Sequence of chain 3.C:
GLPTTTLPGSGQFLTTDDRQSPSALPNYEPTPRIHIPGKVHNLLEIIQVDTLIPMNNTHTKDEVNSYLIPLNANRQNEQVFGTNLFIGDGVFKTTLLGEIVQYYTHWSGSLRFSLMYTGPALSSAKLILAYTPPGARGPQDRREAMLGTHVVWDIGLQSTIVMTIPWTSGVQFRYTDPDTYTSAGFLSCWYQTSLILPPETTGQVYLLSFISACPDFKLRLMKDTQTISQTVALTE

This small molecule binds to this protein.
Small molecule (SMILES): Cc1cc(CCCCCOc2ccc(C3=NCCO3)cc2)on1

Sequence of chain 3.A:
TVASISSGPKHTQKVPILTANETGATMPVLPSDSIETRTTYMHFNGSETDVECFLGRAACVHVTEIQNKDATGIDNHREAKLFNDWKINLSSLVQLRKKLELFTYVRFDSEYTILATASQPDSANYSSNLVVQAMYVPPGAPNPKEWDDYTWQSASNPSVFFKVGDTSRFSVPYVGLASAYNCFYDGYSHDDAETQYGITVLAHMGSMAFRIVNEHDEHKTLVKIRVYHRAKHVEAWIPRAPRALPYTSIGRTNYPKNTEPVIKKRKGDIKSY

Binding-site contacts:
Ligand atom C2C contacts residue MET221 of chain 3.A at 4.0 Å (hydrophobic).
Ligand atom C5B contacts residue PHE186 of chain 3.A at 3.9 Å (hydrophobic).
Ligand atom C4B contacts residue TYR152 of chain 3.A at 3.8 Å (hydrophobic).
Ligand atom C1B contacts residue TYR128 of chain 3.A at 3.6 Å (hydrophobic).
Ligand atom C2C contacts residue TYR197 of chain 3.A at 3.7 Å (hydrophobic).
Ligand atom C2A contacts residue PHE186 of chain 3.A at 3.3 Å (hydrophobic).
Ligand atom N3A contacts residue PHE186 of chain 3.A at 4.0 Å.
Ligand atom O1B contacts residue TYR128 of chain 3.A at 3.4 Å (h-bond).
Ligand atom C5A contacts residue ALA150 of chain 3.A at 4.0 Å (hydrophobic).
Ligand atom C3C contacts residue TYR128 of chain 3.A at 3.4 Å (hydrophobic).
Ligand atom C5C contacts residue VAL191 of chain 3.A at 3.8 Å (hydrophobic).
Ligand atom O1 contacts residue MET221 of chain 3.A at 2.5 Å (h-bond).
Ligand atom C1C contacts residue TYR128 of chain 3.A at 3.9 Å (hydrophobic).
Ligand atom C4B contacts residue PHE186 of chain 3.A at 3.6 Å (hydrophobic).
Ligand atom C2A contacts residue TYR152 of chain 3.A at 3.6 Å (hydrophobic).
Ligand atom C1B contacts residue ILE104 of chain 3.A at 4.0 Å (hydrophobic).
Ligand atom C6B contacts residue TYR128 of chain 3.A at 3.3 Å (hydrophobic).
Ligand atom C4A contacts residue PRO174 of chain 3.A at 3.1 Å (hydrophobic).
Ligand atom C1C contacts residue MET221 of chain 3.A at 4.0 Å (hydrophobic).
Ligand atom C6B contacts residue ILE104 of chain 3.A at 3.6 Å (hydrophobic).
Ligand atom N2 contacts residue MET221 of chain 3.A at 3.4 Å (h-bond).
Ligand atom N3A contacts residue PRO174 of chain 3.A at 3.7 Å.
Ligand atom C4 contacts residue LEU106 of chain 3.A at 3.5 Å (hydrophobic).
Ligand atom C5 contacts residue MET221 of chain 3.A at 3.6 Å (hydrophobic).
Ligand atom C4C contacts residue VAL191 of chain 3.A at 3.0 Å (hydrophobic).
Ligand atom C1B contacts residue VAL188 of chain 3.A at 3.8 Å (hydrophobic).
Ligand atom N3A contacts residue TYR152 of chain 3.A at 3.5 Å.
Ligand atom C3B contacts residue VAL188 of chain 3.A at 3.8 Å (hydrophobic).
Ligand atom C5C contacts residue VAL188 of chain 3.A at 4.1 Å (hydrophobic).
Ligand atom C5A contacts residue VAL176 of chain 3.A at 3.6 Å (hydrophobic).
Ligand atom C1C contacts residue LEU106 of chain 3.A at 4.0 Å (hydrophobic).
Ligand atom C5B contacts residue MET224 of chain 3.A at 3.8 Å (hydrophobic).
Ligand atom C3B contacts residue TYR152 of chain 3.A at 3.7 Å (hydrophobic).
Ligand atom C5B contacts residue TYR128 of chain 3.A at 4.0 Å (hydrophobic).
Ligand atom O1A contacts residue PHE186 of chain 3.A at 3.0 Å.
Ligand atom C2B contacts residue VAL188 of chain 3.A at 3.5 Å (hydrophobic).
Ligand atom C4C contacts residue VAL188 of chain 3.A at 3.7 Å (hydrophobic).
Ligand atom N3A contacts residue ALA24 of chain 3.C at 3.8 Å.
Ligand atom O1B contacts residue ILE104 of chain 3.A at 3.9 Å.
Ligand atom C5A contacts residue PHE186 of chain 3.A at 3.5 Å (hydrophobic).